A small-molecule ligand and the protein it binds are described below.
Small molecule (SMILES): O=C(O)CCCC(=O)N[C@H](Cc1ccccc1)[P](=O)(O)OCC(=O)NCCc1ccccc1

Sequence of chain 1.A:
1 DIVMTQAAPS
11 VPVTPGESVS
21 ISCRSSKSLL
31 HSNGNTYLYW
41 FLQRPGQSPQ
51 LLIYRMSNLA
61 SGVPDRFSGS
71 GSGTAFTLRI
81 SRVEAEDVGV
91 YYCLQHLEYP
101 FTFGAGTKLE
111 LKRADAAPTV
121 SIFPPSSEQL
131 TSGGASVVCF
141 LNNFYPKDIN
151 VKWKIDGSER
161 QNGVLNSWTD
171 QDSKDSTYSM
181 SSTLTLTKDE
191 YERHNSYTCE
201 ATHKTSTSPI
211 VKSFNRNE

Binding-site contacts:
Ligand atom CR6 contacts residue HIS96 of chain 1.A at 3.5 Å.
Ligand atom C8 contacts residue TYR99 of chain 1.A at 3.7 Å (hydrophobic).
Ligand atom CR2 contacts residue TYR37 of chain 1.A at 3.7 Å (hydrophobic).
Ligand atom C6 contacts residue TYR37 of chain 1.A at 3.6 Å (hydrophobic).
Ligand atom C2 contacts residue PHE101 of chain 1.A at 3.4 Å (hydrophobic).
Ligand atom CP4 contacts residue TRP106 of chain 1.B at 3.7 Å (hydrophobic).
Ligand atom P contacts residue LYS99 of chain 1.B at 3.7 Å.
Ligand atom C4 contacts residue TRP33 of chain 1.B at 3.7 Å (hydrophobic).
Ligand atom CR1 contacts residue TYR37 of chain 1.A at 3.3 Å (hydrophobic).
Ligand atom CR6 contacts residue TYR37 of chain 1.A at 3.3 Å (hydrophobic).
Ligand atom N2 contacts residue HIS96 of chain 1.A at 3.1 Å (h-bond).
Ligand atom C3 contacts residue ASN35 of chain 1.B at 3.8 Å.
Ligand atom O1 contacts residue ASN35 of chain 1.B at 2.9 Å (h-bond).
Ligand atom N1 contacts residue LYS99 of chain 1.B at 3.5 Å.
Ligand atom O1 contacts residue ASN50 of chain 1.B at 2.9 Å (h-bond).
Ligand atom C3 contacts residue PHE101 of chain 1.A at 3.5 Å (hydrophobic).
Ligand atom C9 contacts residue TYR99 of chain 1.A at 3.8 Å (hydrophobic).
Ligand atom C4 contacts residue TYR99 of chain 1.A at 3.7 Å (hydrophobic).
Ligand atom C8 contacts residue LEU97 of chain 1.A at 3.4 Å (hydrophobic).
Ligand atom O4 contacts residue LYS99 of chain 1.B at 2.7 Å (salt-bridge).
Ligand atom CP2 contacts residue LEU94 of chain 1.A at 3.8 Å (hydrophobic).
Ligand atom C2 contacts residue ASN35 of chain 1.B at 3.1 Å.
Ligand atom C10 contacts residue LEU97 of chain 1.A at 3.4 Å (hydrophobic).
Ligand atom C9 contacts residue LEU97 of chain 1.A at 3.4 Å (hydrophobic).
Ligand atom C8 contacts residue PHE101 of chain 1.A at 3.8 Å (hydrophobic).
Ligand atom O3 contacts residue HIS96 of chain 1.A at 2.7 Å (h-bond).
Ligand atom O1 contacts residue PHE101 of chain 1.A at 3.8 Å.
Ligand atom CP6 contacts residue ASN35 of chain 1.B at 3.7 Å.
Ligand atom C1 contacts residue PHE101 of chain 1.A at 3.8 Å (hydrophobic).
Ligand atom O2 contacts residue TYR99 of chain 1.A at 3.7 Å.
Ligand atom C3 contacts residue ASN50 of chain 1.B at 3.7 Å.
Ligand atom CP3 contacts residue LEU94 of chain 1.A at 3.8 Å (hydrophobic).
Ligand atom C8 contacts residue HIS96 of chain 1.A at 3.6 Å.
Ligand atom O2 contacts residue PHE101 of chain 1.A at 3.4 Å.
Ligand atom CR5 contacts residue TYR37 of chain 1.A at 3.8 Å (hydrophobic).
Ligand atom N1 contacts residue PHE101 of chain 1.A at 3.3 Å.
Ligand atom O1 contacts residue TRP33 of chain 1.B at 3.2 Å.
Ligand atom CR4 contacts residue HIS31 of chain 1.A at 3.8 Å.
Ligand atom O3 contacts residue LYS99 of chain 1.B at 3.3 Å.
Ligand atom CR3 contacts residue TYR37 of chain 1.A at 3.7 Å (hydrophobic).

Sequence of chain 1.B:
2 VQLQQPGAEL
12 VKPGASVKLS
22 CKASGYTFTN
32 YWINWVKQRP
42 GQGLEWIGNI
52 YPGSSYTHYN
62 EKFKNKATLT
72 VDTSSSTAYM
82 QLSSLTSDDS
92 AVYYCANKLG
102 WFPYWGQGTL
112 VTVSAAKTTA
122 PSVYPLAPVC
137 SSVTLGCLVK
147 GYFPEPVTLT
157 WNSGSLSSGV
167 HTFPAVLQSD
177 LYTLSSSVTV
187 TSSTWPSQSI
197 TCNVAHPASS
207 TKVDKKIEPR